This protein binds this small molecule.
Small molecule (SMILES): c1ccc(-c2ccccc2)cc1

Binding-site contacts:
Ligand atom C12 contacts residue Q011 of chain 1.D at 3.4 Å.
Ligand atom C1 contacts residue Q011 of chain 1.C at 3.3 Å.
Ligand atom C5 contacts residue Q011 of chain 1.D at 4.2 Å.
Ligand atom C6 contacts residue THR99 of chain 1.A at 3.7 Å.
Ligand atom C2 contacts residue Q011 of chain 1.D at 3.1 Å.
Ligand atom C2 contacts residue ARG96 of chain 1.A at 3.8 Å.
Ligand atom C16 contacts residue Q011 of chain 1.C at 4.0 Å.
Ligand atom C1 contacts residue ARG96 of chain 1.A at 3.8 Å.
Ligand atom C4 contacts residue ARG96 of chain 1.A at 3.9 Å.
Ligand atom C16 contacts residue ARG96 of chain 1.A at 3.9 Å.
Ligand atom C3 contacts residue Q011 of chain 1.D at 2.1 Å.
Ligand atom C2 contacts residue Q011 of chain 1.C at 4.2 Å.
Ligand atom C15 contacts residue Q011 of chain 1.D at 3.7 Å.
Ligand atom C5 contacts residue GLY95 of chain 1.A at 4.2 Å.
Ligand atom C13 contacts residue ARG96 of chain 1.A at 3.5 Å.
Ligand atom C17 contacts residue VAL91 of chain 1.A at 3.8 Å (hydrophobic).
Ligand atom C5 contacts residue ARG96 of chain 1.A at 4.0 Å.
Ligand atom C12 contacts residue VAL91 of chain 1.A at 3.4 Å (hydrophobic).
Ligand atom C14 contacts residue Q011 of chain 1.D at 3.7 Å.
Ligand atom C4 contacts residue Q011 of chain 1.D at 2.9 Å.
Ligand atom C12 contacts residue ARG96 of chain 1.A at 3.4 Å.
Ligand atom C14 contacts residue ARG96 of chain 1.A at 4.0 Å.
Ligand atom C14 contacts residue Q011 of chain 1.C at 3.6 Å.
Ligand atom C13 contacts residue Q011 of chain 1.D at 3.6 Å.
Ligand atom C5 contacts residue THR99 of chain 1.A at 3.4 Å.
Ligand atom C16 contacts residue Q011 of chain 1.D at 3.3 Å.
Ligand atom C15 contacts residue ARG96 of chain 1.A at 4.3 Å.
Ligand atom C5 contacts residue Q011 of chain 1.E at 3.4 Å.
Ligand atom C6 contacts residue ARG96 of chain 1.A at 4.2 Å.
Ligand atom C17 contacts residue ARG96 of chain 1.A at 3.5 Å.
Ligand atom C4 contacts residue Q011 of chain 1.E at 3.5 Å.
Ligand atom C17 contacts residue Q011 of chain 1.D at 3.3 Å.
Ligand atom C6 contacts residue Q011 of chain 1.E at 4.3 Å.
Ligand atom C13 contacts residue Q011 of chain 1.C at 4.2 Å.
Ligand atom C13 contacts residue ASP89 of chain 1.A at 3.8 Å.
Ligand atom C13 contacts residue GLY90 of chain 1.A at 4.3 Å.
Ligand atom C15 contacts residue Q011 of chain 1.C at 3.5 Å.
Ligand atom C6 contacts residue Q011 of chain 1.C at 3.4 Å.
Ligand atom C3 contacts residue ARG96 of chain 1.A at 4.0 Å.
Ligand atom C12 contacts residue ASP89 of chain 1.A at 4.2 Å.

Sequence of chain 1.A:
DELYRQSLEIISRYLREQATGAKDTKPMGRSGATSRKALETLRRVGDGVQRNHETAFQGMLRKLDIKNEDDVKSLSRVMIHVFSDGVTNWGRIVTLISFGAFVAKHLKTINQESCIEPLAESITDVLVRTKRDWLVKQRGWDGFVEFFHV